The small molecule below binds the protein below.
Small molecule (SMILES): O=C(O)[C@@H]1CCCN1

Binding-site contacts:
Ligand atom CB contacts residue ASN191 of chain 1.E at 4.4 Å.
Ligand atom CG contacts residue THR101 of chain 1.E at 4.4 Å.
Ligand atom CA contacts residue CYS9 of chain 1.E at 4.4 Å (hydrophobic).
Ligand atom C contacts residue ARG318 of chain 1.E at 4.2 Å.
Ligand atom OXT contacts residue ASN191 of chain 1.E at 4.0 Å.
Ligand atom C contacts residue CYS9 of chain 1.E at 3.8 Å (hydrophobic).
Ligand atom CB contacts residue ALA1 of chain 1.XA at 3.5 Å (hydrophobic).
Ligand atom CD contacts residue ALA1 of chain 1.XA at 2.6 Å (hydrophobic).
Ligand atom C contacts residue ARG312 of chain 1.E at 4.3 Å.
Ligand atom O contacts residue ARG312 of chain 1.E at 4.2 Å.
Ligand atom CD contacts residue THR101 of chain 1.E at 3.8 Å.
Ligand atom OXT contacts residue ALA1 of chain 1.XA at 3.4 Å.
Ligand atom OXT contacts residue ARG318 of chain 1.E at 3.4 Å (salt-bridge).
Ligand atom CA contacts residue ALA1 of chain 1.XA at 2.3 Å (hydrophobic).
Ligand atom OXT contacts residue TYR243 of chain 1.E at 3.7 Å.
Ligand atom C contacts residue TYR243 of chain 1.E at 3.4 Å (hydrophobic).
Ligand atom O contacts residue TYR243 of chain 1.E at 2.3 Å (h-bond).
Ligand atom N contacts residue ASN191 of chain 1.E at 4.2 Å.
Ligand atom OXT contacts residue CYS9 of chain 1.E at 3.2 Å (h-bond).
Ligand atom CA contacts residue ASN191 of chain 1.E at 3.4 Å.
Ligand atom CG contacts residue ALA1 of chain 1.XA at 3.6 Å (hydrophobic).
Ligand atom C contacts residue ALA1 of chain 1.XA at 3.3 Å (hydrophobic).
Ligand atom O contacts residue ALA1 of chain 1.XA at 4.4 Å.
Ligand atom O contacts residue CYS9 of chain 1.E at 4.3 Å.
Ligand atom N contacts residue ALA1 of chain 1.XA at 1.4 Å.
Ligand atom C contacts residue ASN191 of chain 1.E at 3.5 Å.
Ligand atom CB contacts residue THR101 of chain 1.E at 3.8 Å.
Ligand atom O contacts residue ASN191 of chain 1.E at 3.3 Å (h-bond).
Ligand atom OXT contacts residue ASP31 of chain 1.E at 4.2 Å.
Ligand atom O contacts residue ARG318 of chain 1.E at 4.3 Å.
Ligand atom OXT contacts residue ARG312 of chain 1.E at 3.5 Å (salt-bridge).
Ligand atom N contacts residue THR101 of chain 1.E at 3.3 Å (h-bond).
Ligand atom CA contacts residue THR101 of chain 1.E at 3.7 Å.

Sequence of chain 1.E:
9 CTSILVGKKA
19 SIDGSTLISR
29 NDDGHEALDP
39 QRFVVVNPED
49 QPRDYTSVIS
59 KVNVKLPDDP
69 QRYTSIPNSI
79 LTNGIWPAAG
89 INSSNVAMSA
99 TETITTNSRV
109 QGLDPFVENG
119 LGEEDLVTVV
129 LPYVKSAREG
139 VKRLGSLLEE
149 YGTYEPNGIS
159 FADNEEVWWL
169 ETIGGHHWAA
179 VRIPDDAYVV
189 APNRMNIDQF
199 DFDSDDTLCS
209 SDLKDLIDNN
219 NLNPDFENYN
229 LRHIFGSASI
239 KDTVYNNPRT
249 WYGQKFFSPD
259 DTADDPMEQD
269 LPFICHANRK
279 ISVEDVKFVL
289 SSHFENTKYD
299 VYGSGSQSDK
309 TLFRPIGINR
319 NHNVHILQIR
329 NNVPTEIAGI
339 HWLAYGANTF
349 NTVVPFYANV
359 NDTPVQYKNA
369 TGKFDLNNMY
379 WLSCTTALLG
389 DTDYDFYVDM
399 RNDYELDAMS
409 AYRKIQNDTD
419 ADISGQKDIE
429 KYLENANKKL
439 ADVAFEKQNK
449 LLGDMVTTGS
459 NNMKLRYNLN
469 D